Binding-site contacts:
Ligand atom O4 contacts residue LEU73 of chain 1.A at 4.0 Å.
Ligand atom C4 contacts residue LEU73 of chain 1.A at 3.6 Å (hydrophobic).
Ligand atom C5 contacts residue PHE71 of chain 1.A at 3.5 Å (hydrophobic).
Ligand atom C6 contacts residue LEU73 of chain 1.A at 4.1 Å (hydrophobic).
Ligand atom O5 contacts residue SER60 of chain 1.A at 2.4 Å (h-bond).
Ligand atom C1 contacts residue ARG131 of chain 1.C at 3.8 Å.
Ligand atom C6 contacts residue SER60 of chain 1.A at 4.1 Å.
Ligand atom C5 contacts residue LEU73 of chain 1.A at 4.4 Å (hydrophobic).
Ligand atom O3 contacts residue SER60 of chain 1.A at 4.3 Å.
Ligand atom C6 contacts residue PHE140 of chain 1.C at 3.7 Å (hydrophobic).
Ligand atom O3 contacts residue GLY58 of chain 1.A at 4.2 Å.
Ligand atom O4 contacts residue SER60 of chain 1.A at 4.4 Å.
Ligand atom C6 contacts residue CYS72 of chain 1.A at 3.2 Å (hydrophobic).
Ligand atom C5 contacts residue SER60 of chain 1.A at 2.8 Å.
Ligand atom O5 contacts residue PHE71 of chain 1.A at 4.1 Å.
Ligand atom C3 contacts residue GLY59 of chain 1.A at 4.3 Å.
Ligand atom O2 contacts residue SER60 of chain 1.A at 2.8 Å (h-bond).
Ligand atom C1 contacts residue GLY59 of chain 1.A at 4.4 Å.
Ligand atom C5 contacts residue GLY58 of chain 1.A at 4.0 Å.
Ligand atom C6 contacts residue PHE71 of chain 1.A at 3.2 Å (hydrophobic).
Ligand atom C1 contacts residue SER60 of chain 1.A at 1.4 Å.
Ligand atom C5 contacts residue GLY59 of chain 1.A at 4.1 Å.
Ligand atom C2 contacts residue SER60 of chain 1.A at 2.4 Å.
Ligand atom C3 contacts residue GLY58 of chain 1.A at 3.6 Å.
Ligand atom C3 contacts residue SER60 of chain 1.A at 2.9 Å.
Ligand atom C4 contacts residue SER60 of chain 1.A at 3.4 Å.
Ligand atom C4 contacts residue GLY58 of chain 1.A at 3.6 Å.
Ligand atom O5 contacts residue ARG131 of chain 1.C at 3.6 Å (salt-bridge).

Sequence of chain 1.A:
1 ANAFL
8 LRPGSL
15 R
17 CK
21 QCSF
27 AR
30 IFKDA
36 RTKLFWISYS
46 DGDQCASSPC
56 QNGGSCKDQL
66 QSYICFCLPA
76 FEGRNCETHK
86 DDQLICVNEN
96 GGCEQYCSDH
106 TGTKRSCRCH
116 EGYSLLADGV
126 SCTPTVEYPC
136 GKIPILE

The small molecule below binds the protein below.
Small molecule (SMILES): C[C@@H]1O[C@@H](O)[C@@H](O)[C@H](O)[C@@H]1O

Sequence of chain 1.C:
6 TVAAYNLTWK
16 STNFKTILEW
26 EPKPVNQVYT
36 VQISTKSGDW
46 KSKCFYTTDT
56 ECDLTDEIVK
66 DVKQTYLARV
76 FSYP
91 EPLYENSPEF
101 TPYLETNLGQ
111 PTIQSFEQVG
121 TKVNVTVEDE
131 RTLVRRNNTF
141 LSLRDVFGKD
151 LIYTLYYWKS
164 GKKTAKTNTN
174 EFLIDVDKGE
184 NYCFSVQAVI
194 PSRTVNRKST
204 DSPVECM